Sequence of chain 1.F:
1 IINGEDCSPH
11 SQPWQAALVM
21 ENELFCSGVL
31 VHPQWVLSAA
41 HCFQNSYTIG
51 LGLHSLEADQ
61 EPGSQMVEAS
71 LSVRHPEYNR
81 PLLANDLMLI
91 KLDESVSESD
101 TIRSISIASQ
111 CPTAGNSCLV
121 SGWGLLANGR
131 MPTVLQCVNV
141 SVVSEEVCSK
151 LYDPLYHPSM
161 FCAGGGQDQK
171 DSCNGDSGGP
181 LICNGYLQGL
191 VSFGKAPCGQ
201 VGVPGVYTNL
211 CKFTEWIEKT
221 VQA

Binding-site contacts:
Ligand atom N1 contacts residue PHE193 of chain 1.F at 4.3 Å.
Ligand atom N3 contacts residue SER172 of chain 1.F at 3.0 Å (h-bond).
Ligand atom N3 contacts residue ASP171 of chain 1.F at 2.7 Å (salt-bridge).
Ligand atom N1 contacts residue SER177 of chain 1.F at 3.9 Å.
Ligand atom C6 contacts residue PHE193 of chain 1.F at 3.2 Å (hydrophobic).
Ligand atom N2 contacts residue GLY205 of chain 1.F at 4.0 Å.
Ligand atom C1 contacts residue PHE193 of chain 1.F at 3.9 Å (hydrophobic).
Ligand atom C7 contacts residue ASP171 of chain 1.F at 3.4 Å.
Ligand atom N3 contacts residue CYS198 of chain 1.F at 3.3 Å (h-bond).
Ligand atom C4 contacts residue CYS173 of chain 1.F at 3.9 Å (hydrophobic).
Ligand atom C6 contacts residue SER192 of chain 1.F at 3.5 Å.
Ligand atom C2 contacts residue GLY194 of chain 1.F at 4.3 Å.
Ligand atom C3 contacts residue ASN174 of chain 1.F at 4.0 Å.
Ligand atom C6 contacts residue SER177 of chain 1.F at 4.2 Å.
Ligand atom C7 contacts residue SER172 of chain 1.F at 3.2 Å.
Ligand atom N2 contacts residue SER172 of chain 1.F at 3.4 Å.
Ligand atom C4 contacts residue GLY194 of chain 1.F at 3.9 Å.
Ligand atom N2 contacts residue ASP171 of chain 1.F at 3.3 Å (salt-bridge).
Ligand atom C4 contacts residue CYS198 of chain 1.F at 4.3 Å (hydrophobic).
Ligand atom C4 contacts residue PHE193 of chain 1.F at 4.0 Å (hydrophobic).
Ligand atom C2 contacts residue ASN174 of chain 1.F at 3.6 Å.
Ligand atom C3 contacts residue CYS198 of chain 1.F at 3.6 Å (hydrophobic).
Ligand atom N1 contacts residue SER192 of chain 1.F at 4.1 Å.
Ligand atom C3 contacts residue CYS173 of chain 1.F at 3.8 Å (hydrophobic).
Ligand atom C1 contacts residue SER192 of chain 1.F at 4.2 Å.
Ligand atom C3 contacts residue GLY194 of chain 1.F at 4.1 Å.
Ligand atom N2 contacts residue CYS173 of chain 1.F at 4.0 Å.
Ligand atom C1 contacts residue GLY194 of chain 1.F at 4.3 Å.
Ligand atom C7 contacts residue CYS198 of chain 1.F at 4.2 Å (hydrophobic).
Ligand atom C4 contacts residue SER172 of chain 1.F at 4.2 Å.
Ligand atom N2 contacts residue PHE193 of chain 1.F at 4.2 Å.
Ligand atom N3 contacts residue LYS195 of chain 1.F at 4.3 Å.
Ligand atom C5 contacts residue GLY194 of chain 1.F at 3.8 Å.
Ligand atom C6 contacts residue GLY194 of chain 1.F at 4.0 Å.
Ligand atom C5 contacts residue PHE193 of chain 1.F at 3.5 Å (hydrophobic).
Ligand atom N3 contacts residue CYS173 of chain 1.F at 4.1 Å.
Ligand atom C7 contacts residue CYS173 of chain 1.F at 3.8 Å (hydrophobic).
Ligand atom C6 contacts residue VAL191 of chain 1.F at 4.3 Å (hydrophobic).
Ligand atom C5 contacts residue VAL191 of chain 1.F at 4.1 Å (hydrophobic).
Ligand atom C2 contacts residue CYS173 of chain 1.F at 4.2 Å (hydrophobic).

The protein below binds the small molecule below.
Small molecule (SMILES): NC(=[NH2+])c1ccc(N)cc1